The small molecule below binds the protein below.
Small molecule (SMILES): CC(=O)N[C@H]1[C@H](O[C@H]2[C@H](O)[C@@H](NC(C)=O)CO[C@@H]2CO)O[C@H](CO)[C@@H](O[C@@H]2O[C@H](CO[C@H]3O[C@H](CO)[C@@H](O)[C@H](O[C@H]4O[C@H](CO)[C@@H](O)[C@H](O)[C@@H]4O)[C@@H]3O)[C@@H](O)[C@H](O[C@H]3O[C@H](CO)[C@@H](O)[C@H](O)[C@@H]3O)[C@@H]2O)[C@@H]1O

Sequence of chain 1.A:
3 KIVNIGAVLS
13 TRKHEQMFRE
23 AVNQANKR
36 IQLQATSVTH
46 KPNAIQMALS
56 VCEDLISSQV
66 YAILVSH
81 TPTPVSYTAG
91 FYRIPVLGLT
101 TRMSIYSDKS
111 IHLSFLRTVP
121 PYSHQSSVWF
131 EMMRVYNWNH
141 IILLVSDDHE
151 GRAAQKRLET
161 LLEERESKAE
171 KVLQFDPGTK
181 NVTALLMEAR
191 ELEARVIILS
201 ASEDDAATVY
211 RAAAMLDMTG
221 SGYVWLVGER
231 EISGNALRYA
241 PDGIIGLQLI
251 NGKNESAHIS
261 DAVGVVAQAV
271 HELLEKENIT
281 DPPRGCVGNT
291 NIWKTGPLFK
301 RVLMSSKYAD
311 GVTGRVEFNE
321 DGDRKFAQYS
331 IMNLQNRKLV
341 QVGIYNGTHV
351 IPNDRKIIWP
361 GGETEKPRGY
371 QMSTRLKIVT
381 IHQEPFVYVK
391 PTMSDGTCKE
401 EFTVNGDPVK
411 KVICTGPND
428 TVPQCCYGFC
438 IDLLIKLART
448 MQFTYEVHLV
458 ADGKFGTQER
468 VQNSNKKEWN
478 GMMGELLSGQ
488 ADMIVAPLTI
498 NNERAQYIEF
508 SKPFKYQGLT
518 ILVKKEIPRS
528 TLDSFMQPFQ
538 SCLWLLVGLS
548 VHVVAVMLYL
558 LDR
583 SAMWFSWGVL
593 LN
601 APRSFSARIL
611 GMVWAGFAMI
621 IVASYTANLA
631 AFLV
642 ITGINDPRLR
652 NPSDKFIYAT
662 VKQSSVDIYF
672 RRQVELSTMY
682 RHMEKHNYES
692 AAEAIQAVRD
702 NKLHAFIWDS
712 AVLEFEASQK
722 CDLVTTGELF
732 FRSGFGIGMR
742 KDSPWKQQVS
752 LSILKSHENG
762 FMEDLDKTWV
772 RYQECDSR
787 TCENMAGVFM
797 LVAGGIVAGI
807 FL

Binding-site contacts:
Ligand atom N2 contacts residue ASN181 of chain 1.A at 3.0 Å (h-bond).
Ligand atom C3 contacts residue ASN181 of chain 1.A at 3.7 Å.
Ligand atom C6 contacts residue THR183 of chain 1.A at 3.1 Å.
Ligand atom O6 contacts residue THR183 of chain 1.A at 3.2 Å.
Ligand atom C4 contacts residue ASN181 of chain 1.A at 4.0 Å.
Ligand atom C1 contacts residue ASN181 of chain 1.A at 1.4 Å.
Ligand atom O7 contacts residue ASN181 of chain 1.A at 2.6 Å (h-bond).
Ligand atom C8 contacts residue ASN181 of chain 1.A at 4.5 Å.
Ligand atom O5 contacts residue THR183 of chain 1.A at 2.8 Å (h-bond).
Ligand atom C7 contacts residue ASN181 of chain 1.A at 3.1 Å.
Ligand atom O5 contacts residue ASN181 of chain 1.A at 2.3 Å (h-bond).
Ligand atom C1 contacts residue THR183 of chain 1.A at 3.9 Å.
Ligand atom C5 contacts residue ASN181 of chain 1.A at 3.6 Å.
Ligand atom C5 contacts residue THR183 of chain 1.A at 3.5 Å.
Ligand atom C2 contacts residue ASN181 of chain 1.A at 2.4 Å.